A small-molecule ligand and the protein it binds are described below.
Small molecule (SMILES): CC(=O)N[C@H]1[C@H](O[C@H]2[C@H](O)[C@@H](NC(C)=O)CO[C@@H]2CO)O[C@H](CO)[C@@H](O)[C@@H]1O

Binding-site contacts:
Ligand atom C8 contacts residue HIS146 of chain 1.A at 4.5 Å.
Ligand atom C1 contacts residue ASN149 of chain 1.A at 1.4 Å.
Ligand atom O6 contacts residue MET153 of chain 1.A at 3.2 Å.
Ligand atom C6 contacts residue MET153 of chain 1.A at 3.2 Å (hydrophobic).
Ligand atom C5 contacts residue MET153 of chain 1.A at 3.6 Å (hydrophobic).
Ligand atom N2 contacts residue ASN148 of chain 1.A at 3.5 Å (h-bond).
Ligand atom C8 contacts residue ASN148 of chain 1.A at 3.3 Å.
Ligand atom O5 contacts residue MET153 of chain 1.A at 3.8 Å.
Ligand atom C2 contacts residue ASN149 of chain 1.A at 2.4 Å.
Ligand atom C5 contacts residue ASN149 of chain 1.A at 3.5 Å.
Ligand atom O6 contacts residue HIS146 of chain 1.A at 3.5 Å (h-bond).
Ligand atom C2 contacts residue ASN148 of chain 1.A at 4.3 Å.
Ligand atom O6 contacts residue SER151 of chain 1.A at 3.0 Å (h-bond).
Ligand atom O5 contacts residue ASN149 of chain 1.A at 2.1 Å (h-bond).
Ligand atom O5 contacts residue SER151 of chain 1.A at 3.2 Å (h-bond).
Ligand atom C6 contacts residue SER151 of chain 1.A at 4.0 Å.
Ligand atom N2 contacts residue ASN149 of chain 1.A at 3.0 Å (h-bond).
Ligand atom O7 contacts residue ASN148 of chain 1.A at 2.4 Å (h-bond).
Ligand atom C4 contacts residue ASN149 of chain 1.A at 4.0 Å.
Ligand atom C5 contacts residue SER151 of chain 1.A at 4.2 Å.
Ligand atom O5 contacts residue HIS146 of chain 1.A at 4.5 Å.
Ligand atom C1 contacts residue SER151 of chain 1.A at 3.9 Å.
Ligand atom C6 contacts residue ASN149 of chain 1.A at 4.5 Å.
Ligand atom C7 contacts residue ASN149 of chain 1.A at 3.9 Å.
Ligand atom O6 contacts residue ASN149 of chain 1.A at 4.5 Å.
Ligand atom C8 contacts residue ASN149 of chain 1.A at 4.2 Å.
Ligand atom C7 contacts residue ASN148 of chain 1.A at 3.0 Å.
Ligand atom C3 contacts residue ASN149 of chain 1.A at 3.7 Å.
Ligand atom C6 contacts residue HIS146 of chain 1.A at 3.3 Å.

Sequence of chain 1.A:
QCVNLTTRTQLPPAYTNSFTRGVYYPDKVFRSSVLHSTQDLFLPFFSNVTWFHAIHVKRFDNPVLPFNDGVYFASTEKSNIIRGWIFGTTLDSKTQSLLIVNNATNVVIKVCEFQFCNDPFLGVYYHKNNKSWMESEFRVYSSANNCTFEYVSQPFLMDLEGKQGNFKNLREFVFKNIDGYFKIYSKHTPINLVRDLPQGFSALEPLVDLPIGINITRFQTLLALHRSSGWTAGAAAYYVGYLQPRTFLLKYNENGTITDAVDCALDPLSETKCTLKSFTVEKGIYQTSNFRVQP